Binding-site contacts:
Ligand atom C8 contacts residue ASN240 of chain 1.B at 4.5 Å.
Ligand atom C5 contacts residue ASN240 of chain 1.B at 3.6 Å.
Ligand atom C6 contacts residue HIS165 of chain 1.B at 4.2 Å.
Ligand atom C1 contacts residue HIS165 of chain 1.B at 4.0 Å.
Ligand atom O5 contacts residue HIS165 of chain 1.B at 3.0 Å (h-bond).
Ligand atom C5 contacts residue HIS165 of chain 1.B at 4.2 Å.
Ligand atom C1 contacts residue GLN167 of chain 1.B at 4.0 Å.
Ligand atom O5 contacts residue HIS165 of chain 1.B at 3.8 Å.
Ligand atom C5 contacts residue GLN167 of chain 1.B at 4.0 Å.
Ligand atom C1 contacts residue HIS165 of chain 1.B at 3.7 Å.
Ligand atom C2 contacts residue ASN240 of chain 1.B at 2.3 Å.
Ligand atom C1 contacts residue ASN240 of chain 1.B at 1.4 Å.
Ligand atom C3 contacts residue ASN240 of chain 1.B at 3.7 Å.
Ligand atom C4 contacts residue ASN240 of chain 1.B at 4.1 Å.
Ligand atom N2 contacts residue ASN240 of chain 1.B at 2.8 Å (h-bond).
Ligand atom O5 contacts residue ASN240 of chain 1.B at 2.4 Å (h-bond).
Ligand atom O5 contacts residue GLN167 of chain 1.B at 4.5 Å.
Ligand atom C4 contacts residue HIS165 of chain 1.B at 4.1 Å.
Ligand atom C3 contacts residue HIS165 of chain 1.B at 4.4 Å.
Ligand atom C6 contacts residue GLN167 of chain 1.B at 4.4 Å.
Ligand atom C7 contacts residue ASN240 of chain 1.B at 3.2 Å.
Ligand atom C8 contacts residue ASN238 of chain 1.B at 3.4 Å.
Ligand atom C7 contacts residue ASN238 of chain 1.B at 4.2 Å.
Ligand atom C2 contacts residue GLN167 of chain 1.B at 4.3 Å.
Ligand atom C6 contacts residue HIS165 of chain 1.B at 3.7 Å.
Ligand atom N2 contacts residue ASN238 of chain 1.B at 4.2 Å.
Ligand atom C3 contacts residue GLN167 of chain 1.B at 4.2 Å.
Ligand atom N2 contacts residue GLN167 of chain 1.B at 4.1 Å.
Ligand atom C5 contacts residue HIS165 of chain 1.B at 3.3 Å.
Ligand atom O7 contacts residue ASN240 of chain 1.B at 3.2 Å (h-bond).

Sequence of chain 1.B:
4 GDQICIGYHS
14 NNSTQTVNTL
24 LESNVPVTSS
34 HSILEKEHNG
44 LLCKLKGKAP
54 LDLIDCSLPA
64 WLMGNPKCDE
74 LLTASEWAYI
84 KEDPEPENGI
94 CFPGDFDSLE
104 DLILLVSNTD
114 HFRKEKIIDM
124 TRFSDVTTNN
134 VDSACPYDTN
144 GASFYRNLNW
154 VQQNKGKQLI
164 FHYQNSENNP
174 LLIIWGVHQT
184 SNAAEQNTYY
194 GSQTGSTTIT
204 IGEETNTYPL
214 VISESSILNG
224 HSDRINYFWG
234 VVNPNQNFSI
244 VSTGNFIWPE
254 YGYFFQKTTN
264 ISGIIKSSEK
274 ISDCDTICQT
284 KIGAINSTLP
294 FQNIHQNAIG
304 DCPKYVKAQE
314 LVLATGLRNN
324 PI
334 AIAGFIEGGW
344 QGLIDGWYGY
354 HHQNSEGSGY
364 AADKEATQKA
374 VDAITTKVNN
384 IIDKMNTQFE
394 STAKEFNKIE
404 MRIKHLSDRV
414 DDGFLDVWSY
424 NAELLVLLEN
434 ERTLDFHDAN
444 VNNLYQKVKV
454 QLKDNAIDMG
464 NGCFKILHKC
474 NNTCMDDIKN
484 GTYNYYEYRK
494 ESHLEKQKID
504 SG

This small molecule binds to this protein.
Small molecule (SMILES): CC(=O)N[C@H]1[C@H](O[C@H]2[C@H](O[C@@H]3O[C@@H](C)[C@@H](O)[C@@H](O)[C@@H]3O)[C@@H](NC(C)=O)CO[C@@H]2CO[C@H]2O[C@@H](C)[C@@H](O)[C@@H](O)[C@@H]2O)O[C@H](CO)[C@@H](O[C@@H]2O[C@H](CO[C@H]3O[C@H](CO)[C@@H](O)[C@H](O)[C@@H]3O)[C@@H](O)[C@H](O[C@H]3O[C@H](CO)[C@@H](O)[C@H](O)[C@@H]3O)[C@@H]2O)[C@@H]1O